Binding-site contacts:
Ligand atom O1 contacts residue LEU143 of chain 1.B at 3.1 Å (h-bond).
Ligand atom C14 contacts residue LEU143 of chain 1.B at 3.6 Å (hydrophobic).
Ligand atom C6 contacts residue ARG79 of chain 1.B at 3.5 Å.
Ligand atom C17 contacts residue LEU77 of chain 1.B at 3.5 Å (hydrophobic).
Ligand atom N1 contacts residue LEU143 of chain 1.B at 3.0 Å (h-bond).
Ligand atom C2 contacts residue LEU193 of chain 1.B at 3.7 Å (hydrophobic).
Ligand atom N5 contacts residue LYS100 of chain 1.B at 3.4 Å (salt-bridge).
Ligand atom O contacts residue GLY78 of chain 1.B at 3.5 Å.
Ligand atom C11 contacts residue LEU193 of chain 1.B at 3.3 Å (hydrophobic).
Ligand atom C15 contacts residue GLY146 of chain 1.B at 3.8 Å.
Ligand atom C6 contacts residue ASN191 of chain 1.B at 3.7 Å.
Ligand atom N contacts residue GLY80 of chain 1.B at 3.4 Å.
Ligand atom C11 contacts residue ALA98 of chain 1.B at 3.6 Å (hydrophobic).
Ligand atom C19 contacts residue ARG87 of chain 1.B at 3.5 Å.
Ligand atom C5 contacts residue VAL85 of chain 1.B at 3.8 Å (hydrophobic).
Ligand atom C12 contacts residue LEU193 of chain 1.B at 3.7 Å (hydrophobic).
Ligand atom C5 contacts residue CYS204 of chain 1.B at 3.8 Å (hydrophobic).
Ligand atom C12 contacts residue GLU141 of chain 1.B at 3.1 Å.
Ligand atom C19 contacts residue GLU144 of chain 1.B at 3.6 Å.
Ligand atom C9 contacts residue ARG79 of chain 1.B at 3.4 Å.
Ligand atom N5 contacts residue ASP205 of chain 1.B at 3.1 Å.
Ligand atom C9 contacts residue GLY78 of chain 1.B at 3.7 Å.
Ligand atom C8 contacts residue ASP190 of chain 1.B at 3.0 Å.
Ligand atom C12 contacts residue ALA98 of chain 1.B at 3.4 Å (hydrophobic).
Ligand atom N1 contacts residue LEU142 of chain 1.B at 3.6 Å.
Ligand atom O contacts residue ARG79 of chain 1.B at 2.7 Å (salt-bridge).
Ligand atom N4 contacts residue GLY146 of chain 1.B at 3.7 Å.
Ligand atom C15 contacts residue LEU143 of chain 1.B at 3.7 Å (hydrophobic).
Ligand atom N3 contacts residue LEU143 of chain 1.B at 2.9 Å (h-bond).
Ligand atom C10 contacts residue LEU193 of chain 1.B at 3.2 Å (hydrophobic).
Ligand atom C20 contacts residue ASP205 of chain 1.B at 3.5 Å.
Ligand atom C contacts residue CYS204 of chain 1.B at 3.6 Å (hydrophobic).
Ligand atom N2 contacts residue LEU193 of chain 1.B at 3.6 Å.
Ligand atom C3 contacts residue LEU193 of chain 1.B at 3.8 Å (hydrophobic).
Ligand atom N3 contacts residue LEU77 of chain 1.B at 3.8 Å.
Ligand atom N contacts residue ASP205 of chain 1.B at 3.0 Å (salt-bridge).
Ligand atom C12 contacts residue LEU143 of chain 1.B at 3.7 Å (hydrophobic).
Ligand atom C16 contacts residue GLY146 of chain 1.B at 3.7 Å.
Ligand atom C13 contacts residue LEU143 of chain 1.B at 3.7 Å (hydrophobic).
Ligand atom C16 contacts residue LEU77 of chain 1.B at 3.7 Å (hydrophobic).

A protein and the small-molecule ligand that binds it are described below.
Small molecule (SMILES): COc1ncccc1Nc1nccc(-c2cc(C#N)c3c(c2)[C@](C)(CO)CN3)n1

Sequence of chain 1.B:
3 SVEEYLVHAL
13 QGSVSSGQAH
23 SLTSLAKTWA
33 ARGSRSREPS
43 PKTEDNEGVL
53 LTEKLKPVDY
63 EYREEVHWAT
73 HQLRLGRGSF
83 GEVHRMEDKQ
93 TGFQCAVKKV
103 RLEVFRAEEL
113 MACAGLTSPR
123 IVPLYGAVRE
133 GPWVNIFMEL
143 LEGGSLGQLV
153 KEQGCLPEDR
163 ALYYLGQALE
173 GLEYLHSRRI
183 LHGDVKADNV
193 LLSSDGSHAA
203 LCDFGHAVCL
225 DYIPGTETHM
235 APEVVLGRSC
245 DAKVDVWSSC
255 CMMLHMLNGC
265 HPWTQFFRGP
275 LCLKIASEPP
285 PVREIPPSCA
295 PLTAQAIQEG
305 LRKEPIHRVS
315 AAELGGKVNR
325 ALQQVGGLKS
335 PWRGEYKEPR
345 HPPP